Sequence of chain 1.A:
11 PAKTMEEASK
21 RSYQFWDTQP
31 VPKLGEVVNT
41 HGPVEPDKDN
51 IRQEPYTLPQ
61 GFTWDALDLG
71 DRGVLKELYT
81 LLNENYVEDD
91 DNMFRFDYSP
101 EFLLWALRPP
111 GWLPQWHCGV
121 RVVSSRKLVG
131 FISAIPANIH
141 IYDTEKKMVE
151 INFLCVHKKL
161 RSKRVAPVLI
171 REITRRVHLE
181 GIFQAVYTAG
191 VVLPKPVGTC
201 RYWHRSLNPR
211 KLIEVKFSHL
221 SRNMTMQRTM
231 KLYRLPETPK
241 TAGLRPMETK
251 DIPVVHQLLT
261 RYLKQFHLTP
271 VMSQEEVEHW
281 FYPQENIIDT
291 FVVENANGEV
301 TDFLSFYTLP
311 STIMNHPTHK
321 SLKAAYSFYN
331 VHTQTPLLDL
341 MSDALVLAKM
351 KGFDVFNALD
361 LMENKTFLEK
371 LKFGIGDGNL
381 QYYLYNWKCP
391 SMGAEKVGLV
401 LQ

A protein and the small-molecule ligand that binds it are described below.
Small molecule (SMILES): C[C@H](NC(=O)[C@H](CCCCN)NC(=O)[C@H](CO)NC(=O)[C@H](Cc1ccccc1)NC(=O)[C@H](CS)NC(=O)[C@H](CC(N)=O)NC(=O)CN)C(=O)N[C@@H](C)C=O

Binding-site contacts:
Ligand atom N contacts residue COA1 of chain 1.E at 3.1 Å (h-bond).
Ligand atom C contacts residue THR188 of chain 1.A at 3.5 Å.
Ligand atom CA contacts residue MYR1 of chain 1.M at 2.6 Å.
Ligand atom ND2 contacts residue TYR202 of chain 1.A at 3.5 Å (h-bond).
Ligand atom CD1 contacts residue PHE96 of chain 1.A at 3.5 Å (hydrophobic).
Ligand atom OG contacts residue GLY376 of chain 1.A at 3.5 Å.
Ligand atom O contacts residue PHE96 of chain 1.A at 3.5 Å.
Ligand atom N contacts residue MYR1 of chain 1.M at 1.3 Å.
Ligand atom CG contacts residue TYR202 of chain 1.A at 3.5 Å (hydrophobic).
Ligand atom O contacts residue HIS204 of chain 1.A at 3.5 Å.
Ligand atom CA contacts residue ASN152 of chain 1.A at 3.3 Å.
Ligand atom CD2 contacts residue ASP89 of chain 1.A at 3.4 Å.
Ligand atom O contacts residue TYR202 of chain 1.A at 3.5 Å.
Ligand atom CE2 contacts residue PHE94 of chain 1.A at 3.6 Å (hydrophobic).
Ligand atom N contacts residue ILE375 of chain 1.A at 3.1 Å (h-bond).
Ligand atom NZ contacts residue ASP89 of chain 1.A at 3.1 Å (salt-bridge).
Ligand atom O contacts residue GLY376 of chain 1.A at 3.0 Å.
Ligand atom ND2 contacts residue GLN402 of chain 1.A at 3.2 Å (h-bond).
Ligand atom NZ contacts residue ASP377 of chain 1.A at 2.8 Å (salt-bridge).
Ligand atom SG contacts residue ASN379 of chain 1.A at 3.3 Å (h-bond).
Ligand atom OG contacts residue ASP377 of chain 1.A at 3.2 Å (salt-bridge).
Ligand atom CB contacts residue HIS204 of chain 1.A at 3.3 Å.
Ligand atom CA contacts residue TYR86 of chain 1.A at 3.2 Å (hydrophobic).
Ligand atom NZ contacts residue ASP91 of chain 1.A at 3.1 Å (salt-bridge).
Ligand atom N contacts residue THR188 of chain 1.A at 3.1 Å (h-bond).
Ligand atom ND2 contacts residue TYR307 of chain 1.A at 3.3 Å (h-bond).
Ligand atom N contacts residue ASP377 of chain 1.A at 2.9 Å (salt-bridge).
Ligand atom O contacts residue PHE217 of chain 1.A at 3.4 Å.
Ligand atom CA contacts residue ASP377 of chain 1.A at 3.5 Å.
Ligand atom CZ contacts residue PHE94 of chain 1.A at 3.4 Å (hydrophobic).
Ligand atom O contacts residue ASP377 of chain 1.A at 2.8 Å (salt-bridge).
Ligand atom CE contacts residue ASP89 of chain 1.A at 3.2 Å.
Ligand atom OD1 contacts residue TYR202 of chain 1.A at 2.8 Å (h-bond).
Ligand atom N contacts residue PHE217 of chain 1.A at 3.3 Å (h-bond).
Ligand atom OG contacts residue GLY378 of chain 1.A at 2.9 Å (h-bond).
Ligand atom CG contacts residue ASP377 of chain 1.A at 3.5 Å.
Ligand atom CE contacts residue ASP91 of chain 1.A at 3.1 Å.
Ligand atom OG contacts residue HIS204 of chain 1.A at 3.2 Å (h-bond).
Ligand atom O contacts residue THR188 of chain 1.A at 2.7 Å (h-bond).
Ligand atom CE1 contacts residue SER311 of chain 1.A at 2.9 Å.